This protein binds this small molecule.
Small molecule (SMILES): CC(=O)N[C@H]1[C@H](O[C@H]2[C@H](O)[C@@H](NC(C)=O)CO[C@@H]2CO)O[C@H](CO)[C@@H](O)[C@@H]1O

Binding-site contacts:
Ligand atom C4 contacts residue ASN343 of chain 1.B at 4.3 Å.
Ligand atom N2 contacts residue ASN343 of chain 1.B at 2.9 Å (h-bond).
Ligand atom O5 contacts residue ASN343 of chain 1.B at 2.3 Å (h-bond).
Ligand atom C1 contacts residue ASN343 of chain 1.B at 1.4 Å.
Ligand atom O7 contacts residue ASN343 of chain 1.B at 4.2 Å.
Ligand atom N2 contacts residue PHE342 of chain 1.B at 4.3 Å.
Ligand atom C7 contacts residue ASN343 of chain 1.B at 3.8 Å.
Ligand atom C7 contacts residue PHE342 of chain 1.B at 4.4 Å (hydrophobic).
Ligand atom C5 contacts residue ASN343 of chain 1.B at 3.6 Å.
Ligand atom C8 contacts residue PHE342 of chain 1.B at 3.4 Å (hydrophobic).
Ligand atom C2 contacts residue ASN343 of chain 1.B at 2.5 Å.
Ligand atom C3 contacts residue ASN343 of chain 1.B at 3.8 Å.

Sequence of chain 1.B:
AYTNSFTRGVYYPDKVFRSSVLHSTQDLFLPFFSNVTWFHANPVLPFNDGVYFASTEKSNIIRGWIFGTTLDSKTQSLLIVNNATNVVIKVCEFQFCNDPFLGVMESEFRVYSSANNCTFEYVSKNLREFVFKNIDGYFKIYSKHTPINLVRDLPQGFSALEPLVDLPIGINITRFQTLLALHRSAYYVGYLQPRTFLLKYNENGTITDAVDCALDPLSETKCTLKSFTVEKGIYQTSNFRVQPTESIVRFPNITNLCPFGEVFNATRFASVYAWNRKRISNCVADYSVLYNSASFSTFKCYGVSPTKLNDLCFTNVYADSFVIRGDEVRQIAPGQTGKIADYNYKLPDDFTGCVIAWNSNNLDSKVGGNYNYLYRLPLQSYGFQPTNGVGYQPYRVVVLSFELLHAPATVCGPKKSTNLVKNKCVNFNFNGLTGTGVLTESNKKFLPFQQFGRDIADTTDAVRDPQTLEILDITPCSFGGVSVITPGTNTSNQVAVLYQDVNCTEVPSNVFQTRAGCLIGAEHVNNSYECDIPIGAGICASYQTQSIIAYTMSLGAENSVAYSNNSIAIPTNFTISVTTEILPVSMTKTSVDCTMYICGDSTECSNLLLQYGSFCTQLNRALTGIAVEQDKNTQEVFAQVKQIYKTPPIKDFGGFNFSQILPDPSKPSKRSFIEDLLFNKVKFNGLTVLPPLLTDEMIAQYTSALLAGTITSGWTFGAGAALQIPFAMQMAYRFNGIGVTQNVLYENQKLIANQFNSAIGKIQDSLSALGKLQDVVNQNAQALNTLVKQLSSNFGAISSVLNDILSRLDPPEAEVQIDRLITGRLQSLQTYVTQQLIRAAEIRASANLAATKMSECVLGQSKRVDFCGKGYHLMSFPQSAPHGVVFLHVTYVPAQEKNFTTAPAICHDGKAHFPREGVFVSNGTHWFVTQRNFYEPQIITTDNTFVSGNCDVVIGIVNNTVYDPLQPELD